This protein binds this small molecule.
Small molecule (SMILES): CC(=O)N[C@H]1[C@H](O[C@H]2[C@H](O)[C@@H](NC(C)=O)CO[C@@H]2CO)O[C@H](CO)[C@@H](O)[C@@H]1O

Binding-site contacts:
Ligand atom C1 contacts residue ASN154 of chain 1.F at 2.5 Å.
Ligand atom C7 contacts residue THR156 of chain 1.F at 3.4 Å.
Ligand atom C2 contacts residue ASN154 of chain 1.F at 3.5 Å.
Ligand atom O6 contacts residue ASP155 of chain 1.F at 4.2 Å.
Ligand atom C8 contacts residue MET151 of chain 1.F at 4.1 Å (hydrophobic).
Ligand atom N2 contacts residue HIS148 of chain 1.F at 2.8 Å (h-bond).
Ligand atom O7 contacts residue HIS148 of chain 1.F at 3.3 Å (h-bond).
Ligand atom N2 contacts residue THR156 of chain 1.F at 4.3 Å.
Ligand atom O6 contacts residue ASN154 of chain 1.F at 2.4 Å (h-bond).
Ligand atom C2 contacts residue MET151 of chain 1.F at 4.1 Å (hydrophobic).
Ligand atom N2 contacts residue MET151 of chain 1.F at 3.4 Å.
Ligand atom C4 contacts residue ASN154 of chain 1.F at 3.2 Å.
Ligand atom C2 contacts residue GLY150 of chain 1.F at 4.5 Å.
Ligand atom O4 contacts residue ASN154 of chain 1.F at 3.5 Å (h-bond).
Ligand atom O4 contacts residue THR156 of chain 1.F at 4.2 Å.
Ligand atom C5 contacts residue ASN154 of chain 1.F at 2.1 Å.
Ligand atom O6 contacts residue THR156 of chain 1.F at 1.2 Å (h-bond).
Ligand atom C8 contacts residue GLY157 of chain 1.F at 4.5 Å.
Ligand atom C8 contacts residue HIS148 of chain 1.F at 1.2 Å.
Ligand atom C8 contacts residue THR156 of chain 1.F at 2.9 Å.
Ligand atom C1 contacts residue GLY150 of chain 1.F at 3.8 Å.
Ligand atom C5 contacts residue THR156 of chain 1.F at 3.2 Å.
Ligand atom N2 contacts residue GLY150 of chain 1.F at 4.1 Å.
Ligand atom N2 contacts residue ASN154 of chain 1.F at 4.3 Å.
Ligand atom O5 contacts residue ASN154 of chain 1.F at 2.4 Å (h-bond).
Ligand atom C7 contacts residue HIS148 of chain 1.F at 2.3 Å.
Ligand atom C2 contacts residue HIS148 of chain 1.F at 4.2 Å.
Ligand atom C4 contacts residue THR156 of chain 1.F at 4.1 Å.
Ligand atom C6 contacts residue ASP155 of chain 1.F at 4.3 Å.
Ligand atom C6 contacts residue THR156 of chain 1.F at 1.8 Å.
Ligand atom C6 contacts residue GLY157 of chain 1.F at 4.2 Å.
Ligand atom O5 contacts residue ARG164 of chain 1.F at 4.3 Å.
Ligand atom O7 contacts residue THR156 of chain 1.F at 2.4 Å.
Ligand atom O5 contacts residue THR156 of chain 1.F at 3.8 Å.
Ligand atom C7 contacts residue MET151 of chain 1.F at 4.0 Å (hydrophobic).
Ligand atom C1 contacts residue MET151 of chain 1.F at 3.6 Å (hydrophobic).
Ligand atom C3 contacts residue ASN154 of chain 1.F at 3.5 Å.
Ligand atom C6 contacts residue ASN154 of chain 1.F at 3.0 Å.

Sequence of chain 1.F:
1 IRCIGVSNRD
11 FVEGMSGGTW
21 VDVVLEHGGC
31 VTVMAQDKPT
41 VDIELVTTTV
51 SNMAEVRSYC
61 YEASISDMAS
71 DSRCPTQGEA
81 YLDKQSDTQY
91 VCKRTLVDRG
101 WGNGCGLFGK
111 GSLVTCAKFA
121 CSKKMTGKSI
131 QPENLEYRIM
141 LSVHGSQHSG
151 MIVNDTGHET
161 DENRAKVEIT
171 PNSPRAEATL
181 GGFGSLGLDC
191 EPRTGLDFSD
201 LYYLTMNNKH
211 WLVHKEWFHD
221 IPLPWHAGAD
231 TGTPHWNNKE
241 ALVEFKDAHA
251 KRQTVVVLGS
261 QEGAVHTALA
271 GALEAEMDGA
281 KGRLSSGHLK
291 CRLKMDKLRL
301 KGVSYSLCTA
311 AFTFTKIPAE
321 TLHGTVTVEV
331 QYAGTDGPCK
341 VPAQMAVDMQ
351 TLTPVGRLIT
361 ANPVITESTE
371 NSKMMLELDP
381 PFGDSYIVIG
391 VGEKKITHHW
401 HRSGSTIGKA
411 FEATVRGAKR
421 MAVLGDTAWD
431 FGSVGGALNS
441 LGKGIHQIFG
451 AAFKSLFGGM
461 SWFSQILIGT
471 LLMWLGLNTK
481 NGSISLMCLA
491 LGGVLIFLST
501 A